Binding-site contacts:
Ligand atom N2 contacts residue TYR273 of chain 1.A at 3.8 Å.
Ligand atom C15 contacts residue ASN269 of chain 1.A at 4.0 Å.
Ligand atom C15 contacts residue PHE171 of chain 1.A at 3.7 Å (hydrophobic).
Ligand atom O2 contacts residue TYR273 of chain 1.A at 3.9 Å.
Ligand atom C6 contacts residue PHE247 of chain 1.A at 3.9 Å (hydrophobic).
Ligand atom C12 contacts residue ASP91 of chain 1.A at 3.8 Å.
Ligand atom C11 contacts residue ASP91 of chain 1.A at 3.3 Å.
Ligand atom C1 contacts residue SER181 of chain 1.A at 3.5 Å.
Ligand atom C6 contacts residue VAL92 of chain 1.A at 3.7 Å (hydrophobic).
Ligand atom O2 contacts residue TRP243 of chain 1.A at 3.6 Å.
Ligand atom C6 contacts residue SER185 of chain 1.A at 3.7 Å.
Ligand atom N2 contacts residue ASP91 of chain 1.A at 3.0 Å (salt-bridge).
Ligand atom N3 contacts residue THR173 of chain 1.A at 3.9 Å.
Ligand atom C10 contacts residue PHE246 of chain 1.A at 3.6 Å (hydrophobic).
Ligand atom C13 contacts residue ASP91 of chain 1.A at 3.7 Å.
Ligand atom C12 contacts residue ASN269 of chain 1.A at 3.6 Å.
Ligand atom N3 contacts residue ASN250 of chain 1.A at 3.4 Å (h-bond).
Ligand atom C4 contacts residue PHE247 of chain 1.A at 3.9 Å (hydrophobic).
Ligand atom N3 contacts residue ALA178 of chain 1.A at 3.7 Å.
Ligand atom C7 contacts residue SER181 of chain 1.A at 3.9 Å.
Ligand atom C10 contacts residue ASN269 of chain 1.A at 3.8 Å.
Ligand atom C16 contacts residue SER181 of chain 1.A at 3.7 Å.
Ligand atom C5 contacts residue PHE247 of chain 1.A at 3.6 Å (hydrophobic).
Ligand atom C16 contacts residue ASN250 of chain 1.A at 3.5 Å.
Ligand atom C5 contacts residue VAL95 of chain 1.A at 3.9 Å (hydrophobic).
Ligand atom C7 contacts residue VAL92 of chain 1.A at 3.8 Å (hydrophobic).
Ligand atom N1 contacts residue SER181 of chain 1.A at 2.7 Å (h-bond).
Ligand atom C7 contacts residue SER185 of chain 1.A at 3.6 Å.
Ligand atom O2 contacts residue ASN269 of chain 1.A at 3.1 Å (h-bond).
Ligand atom C14 contacts residue ASN269 of chain 1.A at 3.6 Å.
Ligand atom C9 contacts residue ASP91 of chain 1.A at 3.2 Å.
Ligand atom N2 contacts residue ASN269 of chain 1.A at 2.9 Å (h-bond).
Ligand atom C10 contacts residue ASP91 of chain 1.A at 3.3 Å.
Ligand atom N3 contacts residue TYR177 of chain 1.A at 4.0 Å.
Ligand atom C14 contacts residue TRP87 of chain 1.A at 3.7 Å (hydrophobic).
Ligand atom O2 contacts residue ASP91 of chain 1.A at 2.6 Å (salt-bridge).
Ligand atom C8 contacts residue SER181 of chain 1.A at 3.8 Å.
Ligand atom C11 contacts residue ASN269 of chain 1.A at 3.9 Å.
Ligand atom O1 contacts residue PHE246 of chain 1.A at 3.5 Å.
Ligand atom C3 contacts residue PHE247 of chain 1.A at 4.0 Å (hydrophobic).

The protein below binds the small molecule below.
Small molecule (SMILES): CC(C)(C)NC[C@H](O)COc1cccc2c1CC(C#N)=N2

Sequence of chain 1.A:
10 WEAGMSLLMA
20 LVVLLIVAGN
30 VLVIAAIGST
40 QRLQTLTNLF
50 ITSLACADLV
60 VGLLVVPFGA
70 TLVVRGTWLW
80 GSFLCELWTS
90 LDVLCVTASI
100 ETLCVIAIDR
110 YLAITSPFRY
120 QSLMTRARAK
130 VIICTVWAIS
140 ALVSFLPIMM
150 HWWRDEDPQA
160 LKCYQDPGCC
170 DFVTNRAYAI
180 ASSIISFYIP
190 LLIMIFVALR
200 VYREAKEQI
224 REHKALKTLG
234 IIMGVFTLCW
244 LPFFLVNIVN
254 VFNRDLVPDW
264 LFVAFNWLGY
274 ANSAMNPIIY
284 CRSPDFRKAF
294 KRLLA